Sequence of chain 1.A:
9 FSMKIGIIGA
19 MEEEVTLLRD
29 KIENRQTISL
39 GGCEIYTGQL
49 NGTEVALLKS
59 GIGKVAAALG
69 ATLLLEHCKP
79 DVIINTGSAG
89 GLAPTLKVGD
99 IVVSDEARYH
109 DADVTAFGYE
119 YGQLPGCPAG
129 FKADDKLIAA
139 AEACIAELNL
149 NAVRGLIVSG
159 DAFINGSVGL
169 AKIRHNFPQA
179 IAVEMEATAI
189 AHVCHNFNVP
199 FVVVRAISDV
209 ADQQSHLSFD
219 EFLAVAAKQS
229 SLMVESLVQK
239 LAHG

Sequence of chain 1.B:
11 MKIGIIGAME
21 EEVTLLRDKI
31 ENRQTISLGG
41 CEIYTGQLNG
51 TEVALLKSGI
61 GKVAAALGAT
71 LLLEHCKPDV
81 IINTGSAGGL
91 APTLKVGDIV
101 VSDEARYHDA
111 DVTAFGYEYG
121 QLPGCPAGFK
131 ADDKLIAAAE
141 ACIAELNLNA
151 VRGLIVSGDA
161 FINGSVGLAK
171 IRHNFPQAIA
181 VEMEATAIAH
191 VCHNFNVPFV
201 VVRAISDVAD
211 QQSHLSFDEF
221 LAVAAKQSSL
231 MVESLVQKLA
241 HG

The small molecule below binds the protein below.
Small molecule (SMILES): CSC[C@H]1N[C@@H](c2c[nH]c3c2N=CNC3N)[C@H](O)[C@@H]1O

Binding-site contacts:
Ligand atom N3 contacts residue MET183 of chain 1.A at 3.5 Å.
Ligand atom CS contacts residue ILE60 of chain 1.A at 3.6 Å (hydrophobic).
Ligand atom C5 contacts residue PHE161 of chain 1.A at 3.5 Å (hydrophobic).
Ligand atom O2' contacts residue ARG203 of chain 1.A at 3.5 Å (salt-bridge).
Ligand atom N7 contacts residue GLY88 of chain 1.A at 3.3 Å (h-bond).
Ligand atom S5' contacts residue MET183 of chain 1.A at 3.8 Å.
Ligand atom C1' contacts residue SER86 of chain 1.A at 3.6 Å.
Ligand atom C8 contacts residue SER86 of chain 1.A at 3.6 Å.
Ligand atom C5 contacts residue ASP207 of chain 1.A at 3.7 Å.
Ligand atom C3' contacts residue MET183 of chain 1.A at 3.8 Å (hydrophobic).
Ligand atom C2 contacts residue PHE161 of chain 1.A at 3.5 Å (hydrophobic).
Ligand atom N7 contacts residue ASP207 of chain 1.A at 2.7 Å (salt-bridge).
Ligand atom C8 contacts residue ALA87 of chain 1.A at 3.5 Å (hydrophobic).
Ligand atom N7 contacts residue SER206 of chain 1.A at 3.8 Å.
Ligand atom N1 contacts residue PHE161 of chain 1.A at 3.5 Å.
Ligand atom N3 contacts residue GLU182 of chain 1.A at 3.6 Å.
Ligand atom O3' contacts residue GLU184 of chain 1.A at 2.7 Å (salt-bridge).
Ligand atom O2' contacts residue MET183 of chain 1.A at 2.7 Å (h-bond).
Ligand atom N6 contacts residue ILE162 of chain 1.A at 3.3 Å (h-bond).
Ligand atom N6 contacts residue ASP207 of chain 1.A at 2.9 Å (salt-bridge).
Ligand atom N6 contacts residue PHE161 of chain 1.A at 3.8 Å.
Ligand atom O2' contacts residue GLU182 of chain 1.A at 3.2 Å.
Ligand atom N4' contacts residue PHE217 of chain 1.A at 3.5 Å.
Ligand atom C8 contacts residue SER206 of chain 1.A at 3.7 Å.
Ligand atom N4' contacts residue SER86 of chain 1.A at 3.2 Å (h-bond).
Ligand atom C5 contacts residue GLY88 of chain 1.A at 3.8 Å.
Ligand atom N7 contacts residue ALA87 of chain 1.A at 3.4 Å.
Ligand atom C6 contacts residue PHE161 of chain 1.A at 3.5 Å (hydrophobic).
Ligand atom C2 contacts residue MET183 of chain 1.A at 3.8 Å (hydrophobic).
Ligand atom C5' contacts residue PHE161 of chain 1.A at 3.7 Å (hydrophobic).
Ligand atom C8 contacts residue PHE217 of chain 1.A at 3.7 Å (hydrophobic).
Ligand atom C2' contacts residue MET183 of chain 1.A at 3.4 Å (hydrophobic).
Ligand atom C2 contacts residue ILE162 of chain 1.A at 3.7 Å (hydrophobic).
Ligand atom C8 contacts residue ASP207 of chain 1.A at 3.6 Å.
Ligand atom O2' contacts residue GLU184 of chain 1.A at 2.7 Å (salt-bridge).
Ligand atom C2 contacts residue ALA160 of chain 1.A at 3.6 Å (hydrophobic).
Ligand atom N1 contacts residue ILE162 of chain 1.A at 3.1 Å (h-bond).
Ligand atom O3' contacts residue ILE60 of chain 1.A at 3.7 Å.
Ligand atom O3' contacts residue ALA18 of chain 1.A at 3.8 Å.
Ligand atom C3' contacts residue GLU184 of chain 1.A at 3.4 Å.